Sequence of chain 3.A:
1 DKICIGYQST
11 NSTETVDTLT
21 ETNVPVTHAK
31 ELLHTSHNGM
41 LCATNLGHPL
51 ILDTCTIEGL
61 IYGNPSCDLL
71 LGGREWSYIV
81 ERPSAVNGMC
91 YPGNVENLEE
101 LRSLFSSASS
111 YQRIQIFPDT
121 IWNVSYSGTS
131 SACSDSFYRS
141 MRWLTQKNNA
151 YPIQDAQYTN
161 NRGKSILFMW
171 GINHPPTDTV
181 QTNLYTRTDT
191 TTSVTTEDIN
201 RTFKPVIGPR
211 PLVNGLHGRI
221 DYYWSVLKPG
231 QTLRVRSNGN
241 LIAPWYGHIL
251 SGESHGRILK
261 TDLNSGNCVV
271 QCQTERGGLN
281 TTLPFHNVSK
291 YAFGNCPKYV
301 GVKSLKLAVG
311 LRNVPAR

This small molecule binds to this protein.
Small molecule (SMILES): CC(=O)N[C@H]1[C@H](O[C@H]2[C@H](O)[C@@H](NC(C)=O)CO[C@@H]2CO)O[C@H](CO)[C@@H](O)[C@@H]1O

Binding-site contacts:
Ligand atom O5 contacts residue ASN123 of chain 3.A at 2.4 Å (h-bond).
Ligand atom O7 contacts residue ILE153 of chain 3.A at 3.8 Å.
Ligand atom N2 contacts residue ASN123 of chain 3.A at 2.8 Å (h-bond).
Ligand atom C4 contacts residue ASN123 of chain 3.A at 4.2 Å.
Ligand atom N2 contacts residue ILE121 of chain 3.A at 2.8 Å (h-bond).
Ligand atom C7 contacts residue ASP155 of chain 3.A at 3.8 Å.
Ligand atom O7 contacts residue ASP155 of chain 3.A at 3.1 Å (salt-bridge).
Ligand atom C5 contacts residue ASN123 of chain 3.A at 3.7 Å.
Ligand atom C8 contacts residue ALA156 of chain 3.A at 3.6 Å (hydrophobic).
Ligand atom C2 contacts residue ILE121 of chain 3.A at 3.9 Å (hydrophobic).
Ligand atom C7 contacts residue GLN154 of chain 3.A at 3.9 Å.
Ligand atom N2 contacts residue GLN154 of chain 3.A at 4.4 Å.
Ligand atom C3 contacts residue ASN123 of chain 3.A at 3.8 Å.
Ligand atom O3 contacts residue ASP155 of chain 3.A at 4.2 Å.
Ligand atom C2 contacts residue ASN123 of chain 3.A at 2.5 Å.
Ligand atom O3 contacts residue ILE121 of chain 3.A at 4.5 Å.
Ligand atom C7 contacts residue ILE121 of chain 3.A at 3.5 Å (hydrophobic).
Ligand atom C3 contacts residue ILE121 of chain 3.A at 4.4 Å (hydrophobic).
Ligand atom C1 contacts residue ILE121 of chain 3.A at 4.0 Å (hydrophobic).
Ligand atom O7 contacts residue GLN154 of chain 3.A at 3.4 Å.
Ligand atom O7 contacts residue ILE121 of chain 3.A at 4.5 Å.
Ligand atom C1 contacts residue ASN123 of chain 3.A at 1.4 Å.
Ligand atom C8 contacts residue ASP155 of chain 3.A at 2.9 Å.
Ligand atom C8 contacts residue ILE121 of chain 3.A at 3.7 Å (hydrophobic).
Ligand atom C7 contacts residue ASN123 of chain 3.A at 3.6 Å.
Ligand atom O7 contacts residue ASN123 of chain 3.A at 3.6 Å.